Sequence of chain 1.B:
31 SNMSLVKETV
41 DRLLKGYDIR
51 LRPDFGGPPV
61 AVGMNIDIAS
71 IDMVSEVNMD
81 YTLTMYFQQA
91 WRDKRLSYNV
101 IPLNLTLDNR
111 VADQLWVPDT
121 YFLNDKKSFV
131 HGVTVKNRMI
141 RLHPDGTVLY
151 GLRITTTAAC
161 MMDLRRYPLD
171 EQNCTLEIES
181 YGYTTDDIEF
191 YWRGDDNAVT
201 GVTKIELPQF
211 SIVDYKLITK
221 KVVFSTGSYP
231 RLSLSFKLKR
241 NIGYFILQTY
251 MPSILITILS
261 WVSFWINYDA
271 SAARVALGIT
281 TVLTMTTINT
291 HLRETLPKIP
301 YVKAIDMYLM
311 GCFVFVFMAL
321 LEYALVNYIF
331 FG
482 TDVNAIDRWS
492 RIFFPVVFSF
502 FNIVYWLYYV

Binding-site contacts:
Ligand atom O5 contacts residue HIS143 of chain 1.B at 3.5 Å.
Ligand atom C1 contacts residue ASN104 of chain 1.B at 1.4 Å.
Ligand atom O7 contacts residue PRO102 of chain 1.B at 3.6 Å.
Ligand atom C6 contacts residue HIS143 of chain 1.B at 4.0 Å.
Ligand atom O6 contacts residue ASN104 of chain 1.B at 4.4 Å.
Ligand atom C2 contacts residue ASN104 of chain 1.B at 2.5 Å.
Ligand atom O6 contacts residue HIS143 of chain 1.B at 3.8 Å.
Ligand atom C3 contacts residue ASN104 of chain 1.B at 3.8 Å.
Ligand atom N2 contacts residue ASN104 of chain 1.B at 2.9 Å (h-bond).
Ligand atom C5 contacts residue ASN104 of chain 1.B at 3.6 Å.
Ligand atom O7 contacts residue LEU103 of chain 1.B at 3.8 Å.
Ligand atom C7 contacts residue ASN104 of chain 1.B at 3.5 Å.
Ligand atom C1 contacts residue HIS143 of chain 1.B at 3.8 Å.
Ligand atom O7 contacts residue ASN104 of chain 1.B at 4.2 Å.
Ligand atom C8 contacts residue ASN104 of chain 1.B at 3.7 Å.
Ligand atom C4 contacts residue ASN104 of chain 1.B at 4.2 Å.
Ligand atom C5 contacts residue HIS143 of chain 1.B at 3.8 Å.
Ligand atom O5 contacts residue ASN104 of chain 1.B at 2.3 Å (h-bond).

This small molecule binds to this protein.
Small molecule (SMILES): CC(=O)N[C@H]1[C@H](O[C@H]2[C@H](O)[C@@H](NC(C)=O)CO[C@@H]2CO)O[C@H](CO)[C@@H](O[C@@H]2O[C@H](CO[C@H]3O[C@H](CO)[C@@H](O)[C@H](O)[C@@H]3O)[C@@H](O)[C@H](O[C@H]3O[C@H](CO)[C@@H](O)[C@H](O)[C@@H]3O)[C@@H]2O)[C@@H]1O